Sequence of chain 1.C:
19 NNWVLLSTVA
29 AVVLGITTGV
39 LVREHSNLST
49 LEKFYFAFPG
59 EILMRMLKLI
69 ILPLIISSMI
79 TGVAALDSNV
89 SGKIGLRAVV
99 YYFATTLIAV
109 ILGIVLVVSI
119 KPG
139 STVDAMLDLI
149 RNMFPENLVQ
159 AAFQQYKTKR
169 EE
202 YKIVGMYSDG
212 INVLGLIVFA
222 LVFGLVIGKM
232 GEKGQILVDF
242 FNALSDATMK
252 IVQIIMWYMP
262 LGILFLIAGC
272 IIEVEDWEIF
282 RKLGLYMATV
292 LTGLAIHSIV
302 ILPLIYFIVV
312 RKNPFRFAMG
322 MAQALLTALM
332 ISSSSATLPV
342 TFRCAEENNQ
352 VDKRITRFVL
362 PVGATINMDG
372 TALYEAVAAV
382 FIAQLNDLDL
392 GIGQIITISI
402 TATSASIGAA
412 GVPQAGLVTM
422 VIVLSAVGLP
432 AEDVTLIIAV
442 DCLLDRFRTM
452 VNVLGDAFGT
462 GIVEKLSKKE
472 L

This protein binds this small molecule.
Small molecule (SMILES): N[C@@H](CCC(=O)O)C(=O)O

Binding-site contacts:
Ligand atom CD contacts residue ALA416 of chain 1.C at 3.2 Å (hydrophobic).
Ligand atom OE1 contacts residue ALA416 of chain 1.C at 3.5 Å (h-bond).
Ligand atom CB contacts residue ALA411 of chain 1.C at 3.3 Å (hydrophobic).
Ligand atom OXT contacts residue THR450 of chain 1.C at 4.1 Å.
Ligand atom OE2 contacts residue PRO414 of chain 1.C at 3.4 Å (h-bond).
Ligand atom C contacts residue GLY412 of chain 1.C at 4.0 Å.
Ligand atom OE1 contacts residue GLY417 of chain 1.C at 3.5 Å.
Ligand atom OXT contacts residue SER335 of chain 1.C at 2.7 Å (h-bond).
Ligand atom CA contacts residue ASN453 of chain 1.C at 3.8 Å.
Ligand atom C contacts residue SER335 of chain 1.C at 3.3 Å.
Ligand atom OE2 contacts residue ASP446 of chain 1.C at 3.3 Å (salt-bridge).
Ligand atom O contacts residue SER335 of chain 1.C at 2.7 Å (h-bond).
Ligand atom O contacts residue SER334 of chain 1.C at 3.4 Å.
Ligand atom N contacts residue SER333 of chain 1.C at 3.7 Å.
Ligand atom CG contacts residue THR372 of chain 1.C at 3.6 Å.
Ligand atom CB contacts residue MET369 of chain 1.C at 4.0 Å (hydrophobic).
Ligand atom CD contacts residue ARG449 of chain 1.C at 3.1 Å.
Ligand atom O contacts residue GLY412 of chain 1.C at 3.3 Å.
Ligand atom CD contacts residue GLY417 of chain 1.C at 4.0 Å.
Ligand atom CA contacts residue THR450 of chain 1.C at 3.8 Å.
Ligand atom OE2 contacts residue ARG449 of chain 1.C at 2.7 Å (salt-bridge).
Ligand atom N contacts residue ASP446 of chain 1.C at 2.8 Å (salt-bridge).
Ligand atom OE2 contacts residue ALA416 of chain 1.C at 3.0 Å (h-bond).
Ligand atom CD contacts residue THR372 of chain 1.C at 3.6 Å.
Ligand atom O contacts residue VAL413 of chain 1.C at 3.8 Å.
Ligand atom C contacts residue THR450 of chain 1.C at 3.9 Å.
Ligand atom N contacts residue VAL413 of chain 1.C at 3.8 Å.
Ligand atom CG contacts residue ALA416 of chain 1.C at 3.9 Å (hydrophobic).
Ligand atom N contacts residue THR450 of chain 1.C at 3.0 Å (h-bond).
Ligand atom CB contacts residue ALA416 of chain 1.C at 4.1 Å (hydrophobic).
Ligand atom OXT contacts residue MET369 of chain 1.C at 3.5 Å.
Ligand atom OE2 contacts residue VAL413 of chain 1.C at 4.0 Å.
Ligand atom C contacts residue ASN453 of chain 1.C at 3.9 Å.
Ligand atom CB contacts residue VAL413 of chain 1.C at 3.3 Å (hydrophobic).
Ligand atom OXT contacts residue ASN453 of chain 1.C at 3.1 Å (h-bond).
Ligand atom OE1 contacts residue ARG449 of chain 1.C at 2.7 Å (salt-bridge).
Ligand atom C contacts residue MET369 of chain 1.C at 3.9 Å (hydrophobic).
Ligand atom OE1 contacts residue THR372 of chain 1.C at 3.2 Å (h-bond).
Ligand atom CG contacts residue ALA411 of chain 1.C at 3.9 Å (hydrophobic).
Ligand atom CA contacts residue ASP446 of chain 1.C at 4.1 Å.